Sequence of chain 3.A:
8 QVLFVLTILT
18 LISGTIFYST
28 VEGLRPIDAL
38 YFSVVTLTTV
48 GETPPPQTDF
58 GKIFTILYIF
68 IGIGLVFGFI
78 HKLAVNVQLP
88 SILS

Sequence of chain 1.A:
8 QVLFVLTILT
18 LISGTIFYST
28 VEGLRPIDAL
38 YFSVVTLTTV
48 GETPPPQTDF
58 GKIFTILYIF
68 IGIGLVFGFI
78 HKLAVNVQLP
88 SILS

Binding-site contacts:
Ligand atom N contacts residue LEU64 of chain 3.A at 3.7 Å.
Ligand atom N contacts residue PHE67 of chain 3.A at 4.0 Å.
Ligand atom OXT contacts residue PHE67 of chain 3.A at 4.2 Å.
Ligand atom CA contacts residue LEU64 of chain 3.A at 4.1 Å (hydrophobic).
Ligand atom OXT contacts residue PHE76 of chain 1.A at 3.6 Å.
Ligand atom C contacts residue PHE67 of chain 3.A at 4.5 Å (hydrophobic).

The protein below binds the small molecule below.
Small molecule (SMILES): NCC(=O)O